Sequence of chain 1.B:
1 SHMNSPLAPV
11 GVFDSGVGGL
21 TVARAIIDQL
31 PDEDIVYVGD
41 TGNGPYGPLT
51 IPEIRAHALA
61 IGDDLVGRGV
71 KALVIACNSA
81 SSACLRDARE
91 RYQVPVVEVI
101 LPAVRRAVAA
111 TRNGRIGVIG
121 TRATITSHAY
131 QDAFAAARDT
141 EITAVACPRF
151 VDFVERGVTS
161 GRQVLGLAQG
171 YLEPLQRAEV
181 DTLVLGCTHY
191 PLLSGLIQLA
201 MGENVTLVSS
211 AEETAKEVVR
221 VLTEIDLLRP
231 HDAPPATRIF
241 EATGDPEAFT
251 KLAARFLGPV

This protein binds this small molecule.
Small molecule (SMILES): N[C@H](CCC(=O)O)C(=O)O

Binding-site contacts:
Ligand atom OXT contacts residue CYS187 of chain 1.B at 3.7 Å.
Ligand atom CB contacts residue SER15 of chain 1.B at 4.0 Å.
Ligand atom OE2 contacts residue THR121 of chain 1.B at 3.8 Å.
Ligand atom OE2 contacts residue GLY47 of chain 1.B at 2.9 Å (h-bond).
Ligand atom C contacts residue THR188 of chain 1.B at 3.6 Å.
Ligand atom C contacts residue CYS77 of chain 1.B at 3.6 Å (hydrophobic).
Ligand atom N contacts residue CYS77 of chain 1.B at 3.2 Å (h-bond).
Ligand atom CA contacts residue THR188 of chain 1.B at 3.4 Å.
Ligand atom CA contacts residue SER15 of chain 1.B at 3.5 Å.
Ligand atom OXT contacts residue THR121 of chain 1.B at 3.4 Å.
Ligand atom OE1 contacts residue SER15 of chain 1.B at 2.6 Å (h-bond).
Ligand atom OE1 contacts residue PRO45 of chain 1.B at 3.4 Å.
Ligand atom N contacts residue ASP14 of chain 1.B at 3.0 Å (salt-bridge).
Ligand atom CB contacts residue THR188 of chain 1.B at 3.4 Å.
Ligand atom CG contacts residue SER15 of chain 1.B at 3.4 Å.
Ligand atom OE1 contacts residue GLY47 of chain 1.B at 3.8 Å.
Ligand atom OE2 contacts residue PRO45 of chain 1.B at 3.7 Å.
Ligand atom CD contacts residue SER15 of chain 1.B at 3.4 Å.
Ligand atom CA contacts residue SER79 of chain 1.B at 4.0 Å.
Ligand atom CG contacts residue HIS189 of chain 1.B at 3.6 Å.
Ligand atom OE1 contacts residue TYR46 of chain 1.B at 2.7 Å (h-bond).
Ligand atom CB contacts residue VAL151 of chain 1.B at 3.9 Å (hydrophobic).
Ligand atom OXT contacts residue SER79 of chain 1.B at 2.6 Å (h-bond).
Ligand atom CG contacts residue VAL151 of chain 1.B at 4.0 Å (hydrophobic).
Ligand atom O contacts residue CYS187 of chain 1.B at 3.6 Å.
Ligand atom CB contacts residue HIS189 of chain 1.B at 3.8 Å.
Ligand atom N contacts residue THR188 of chain 1.B at 2.9 Å (h-bond).
Ligand atom O contacts residue ASN78 of chain 1.B at 3.2 Å (h-bond).
Ligand atom CB contacts residue CYS187 of chain 1.B at 3.7 Å (hydrophobic).
Ligand atom C contacts residue ASN78 of chain 1.B at 3.8 Å.
Ligand atom C contacts residue SER79 of chain 1.B at 3.5 Å.
Ligand atom O contacts residue THR188 of chain 1.B at 2.9 Å (h-bond).
Ligand atom C contacts residue CYS187 of chain 1.B at 3.7 Å (hydrophobic).
Ligand atom CD contacts residue PRO45 of chain 1.B at 3.8 Å (hydrophobic).
Ligand atom OE2 contacts residue TYR46 of chain 1.B at 3.6 Å (h-bond).
Ligand atom N contacts residue SER15 of chain 1.B at 2.9 Å (h-bond).
Ligand atom O contacts residue CYS77 of chain 1.B at 3.9 Å.
Ligand atom CA contacts residue CYS77 of chain 1.B at 3.5 Å (hydrophobic).
Ligand atom CD contacts residue GLY47 of chain 1.B at 3.7 Å.
Ligand atom CD contacts residue TYR46 of chain 1.B at 3.5 Å (hydrophobic).